Binding-site contacts:
Ligand atom C6 contacts residue TYR72 of chain 24.C at 3.7 Å (hydrophobic).
Ligand atom C1 contacts residue TYR72 of chain 24.C at 4.3 Å (hydrophobic).
Ligand atom O8 contacts residue ARG77 of chain 24.C at 3.5 Å (salt-bridge).
Ligand atom O1A contacts residue TYR72 of chain 24.C at 4.0 Å.
Ligand atom C4 contacts residue TYR72 of chain 24.C at 3.5 Å (hydrophobic).
Ligand atom C4 contacts residue GLY78 of chain 24.C at 3.5 Å.
Ligand atom C4 contacts residue HIS298 of chain 24.C at 3.9 Å.
Ligand atom C3 contacts residue GLY78 of chain 24.C at 3.8 Å.
Ligand atom O1A contacts residue ARG77 of chain 24.C at 2.9 Å (salt-bridge).
Ligand atom O4 contacts residue HIS298 of chain 24.C at 3.1 Å (h-bond).
Ligand atom C2 contacts residue GLY78 of chain 24.C at 4.0 Å.
Ligand atom O3 contacts residue GLY78 of chain 24.C at 3.5 Å.
Ligand atom C3 contacts residue HIS298 of chain 24.C at 4.0 Å.
Ligand atom C1 contacts residue GLY78 of chain 24.C at 4.0 Å.
Ligand atom O6 contacts residue ASN93 of chain 24.C at 4.3 Å.
Ligand atom C6 contacts residue ASN93 of chain 24.C at 3.9 Å.
Ligand atom N5 contacts residue TYR72 of chain 24.C at 2.9 Å (h-bond).
Ligand atom O4 contacts residue ASN80 of chain 24.C at 4.4 Å.
Ligand atom C10 contacts residue TYR72 of chain 24.C at 4.0 Å (hydrophobic).
Ligand atom C3 contacts residue GLY78 of chain 24.C at 4.1 Å.
Ligand atom C11 contacts residue ASP85 of chain 24.D at 4.0 Å.
Ligand atom O4 contacts residue GLY78 of chain 24.C at 3.4 Å.
Ligand atom C7 contacts residue TYR72 of chain 24.C at 4.3 Å (hydrophobic).
Ligand atom O10 contacts residue ASN293 of chain 24.C at 4.5 Å.
Ligand atom C8 contacts residue ARG77 of chain 24.C at 4.4 Å.
Ligand atom C1 contacts residue ARG77 of chain 24.C at 3.4 Å.
Ligand atom C3 contacts residue ARG77 of chain 24.C at 4.3 Å.
Ligand atom O1B contacts residue ARG77 of chain 24.C at 3.1 Å (salt-bridge).
Ligand atom O4 contacts residue ILE79 of chain 24.C at 3.9 Å.
Ligand atom O1B contacts residue SER89 of chain 24.C at 4.4 Å.
Ligand atom O1A contacts residue GLY78 of chain 24.C at 3.1 Å (h-bond).
Ligand atom O8 contacts residue TYR72 of chain 24.C at 4.0 Å.
Ligand atom O1B contacts residue TYR72 of chain 24.C at 4.2 Å.
Ligand atom O4 contacts residue THR291 of chain 24.C at 3.9 Å.
Ligand atom C11 contacts residue TYR72 of chain 24.C at 4.2 Å (hydrophobic).
Ligand atom C5 contacts residue TYR72 of chain 24.C at 3.5 Å (hydrophobic).
Ligand atom O4 contacts residue TYR72 of chain 24.C at 4.0 Å.

Sequence of chain 24.D:
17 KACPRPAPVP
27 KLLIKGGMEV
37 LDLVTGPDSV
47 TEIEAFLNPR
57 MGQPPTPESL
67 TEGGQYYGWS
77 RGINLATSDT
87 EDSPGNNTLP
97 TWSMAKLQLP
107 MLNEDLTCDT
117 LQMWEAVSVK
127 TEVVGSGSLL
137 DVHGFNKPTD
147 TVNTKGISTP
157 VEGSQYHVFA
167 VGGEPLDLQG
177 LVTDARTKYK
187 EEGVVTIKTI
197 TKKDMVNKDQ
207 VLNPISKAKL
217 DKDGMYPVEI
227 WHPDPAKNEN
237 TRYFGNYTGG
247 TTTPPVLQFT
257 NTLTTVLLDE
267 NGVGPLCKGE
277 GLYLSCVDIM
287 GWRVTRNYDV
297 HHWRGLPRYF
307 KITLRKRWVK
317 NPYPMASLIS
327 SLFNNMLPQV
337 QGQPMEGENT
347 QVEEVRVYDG

Sequence of chain 24.C:
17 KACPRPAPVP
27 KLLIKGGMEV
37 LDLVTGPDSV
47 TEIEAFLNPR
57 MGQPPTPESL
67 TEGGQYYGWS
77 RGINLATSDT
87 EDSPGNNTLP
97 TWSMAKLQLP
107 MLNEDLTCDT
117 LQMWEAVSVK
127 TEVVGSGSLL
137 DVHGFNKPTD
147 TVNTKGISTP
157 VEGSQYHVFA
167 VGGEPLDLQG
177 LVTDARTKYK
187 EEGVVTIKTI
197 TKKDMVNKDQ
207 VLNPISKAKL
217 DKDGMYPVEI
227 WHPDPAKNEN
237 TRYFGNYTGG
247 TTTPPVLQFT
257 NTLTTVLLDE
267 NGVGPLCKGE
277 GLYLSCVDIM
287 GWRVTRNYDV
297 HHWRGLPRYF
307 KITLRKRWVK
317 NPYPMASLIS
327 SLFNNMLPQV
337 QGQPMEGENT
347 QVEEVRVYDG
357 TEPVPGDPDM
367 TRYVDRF

A protein and the small-molecule ligand that binds it are described below.
Small molecule (SMILES): CC(=O)N[C@@H]1[C@@H](O[C@@H]2O[C@H](CO)[C@H](O)[C@H](O[C@]3(C(=O)O)C[C@H](O)[C@@H](NC(C)=O)[C@H]([C@H](O)[C@H](O)CO)O3)[C@H]2O)[C@H](O)[C@@H](CO[C@]2(C(=O)O)C[C@H](O)[C@@H](NC(C)=O)[C@H]([C@H](O)[C@H](O)CO)O2)O[C@H]1O